Sequence of chain 2.G:
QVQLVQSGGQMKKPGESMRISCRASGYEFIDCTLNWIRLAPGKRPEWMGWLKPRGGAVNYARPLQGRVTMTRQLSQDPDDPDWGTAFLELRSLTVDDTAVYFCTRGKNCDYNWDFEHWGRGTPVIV

Sequence of chain 3.D:
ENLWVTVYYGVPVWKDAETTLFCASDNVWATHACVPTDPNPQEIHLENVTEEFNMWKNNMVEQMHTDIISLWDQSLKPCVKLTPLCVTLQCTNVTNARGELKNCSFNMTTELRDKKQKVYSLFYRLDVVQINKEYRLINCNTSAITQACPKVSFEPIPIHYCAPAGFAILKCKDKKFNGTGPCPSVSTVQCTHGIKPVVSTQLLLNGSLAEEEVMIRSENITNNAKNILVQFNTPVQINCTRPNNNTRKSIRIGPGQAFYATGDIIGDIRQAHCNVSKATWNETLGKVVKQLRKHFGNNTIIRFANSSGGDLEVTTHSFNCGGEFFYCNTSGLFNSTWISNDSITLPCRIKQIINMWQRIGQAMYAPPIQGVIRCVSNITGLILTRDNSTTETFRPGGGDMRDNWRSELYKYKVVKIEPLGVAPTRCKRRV

Binding-site contacts:
Ligand atom O5 contacts residue ARG162 of chain 2.D at 3.9 Å.
Ligand atom N2 contacts residue THR168 of chain 2.D at 4.4 Å.
Ligand atom C8 contacts residue ASN167 of chain 2.D at 3.8 Å.
Ligand atom C1 contacts residue ARG162 of chain 2.D at 4.1 Å.
Ligand atom C5 contacts residue ASN167 of chain 2.D at 3.6 Å.
Ligand atom C7 contacts residue ASN167 of chain 2.D at 3.4 Å.
Ligand atom N2 contacts residue GLN76 of chain 2.G at 3.7 Å.
Ligand atom C2 contacts residue ASN167 of chain 2.D at 2.5 Å.
Ligand atom C8 contacts residue ARG278 of chain 3.D at 3.3 Å.
Ligand atom O7 contacts residue ARG278 of chain 3.D at 3.0 Å (salt-bridge).
Ligand atom C7 contacts residue ARG278 of chain 3.D at 3.5 Å.
Ligand atom O6 contacts residue VAL144 of chain 2.D at 3.9 Å.
Ligand atom O5 contacts residue ASN167 of chain 2.D at 2.4 Å (h-bond).
Ligand atom O3 contacts residue GLN73 of chain 2.G at 4.3 Å.
Ligand atom C1 contacts residue ASN167 of chain 2.D at 1.4 Å.
Ligand atom C8 contacts residue GLN76 of chain 2.G at 3.8 Å.
Ligand atom C4 contacts residue ASN167 of chain 2.D at 4.2 Å.
Ligand atom N2 contacts residue ASN167 of chain 2.D at 2.9 Å (h-bond).
Ligand atom C3 contacts residue ASN167 of chain 2.D at 3.8 Å.
Ligand atom O7 contacts residue ASN167 of chain 2.D at 3.5 Å (h-bond).
Ligand atom C7 contacts residue GLN76 of chain 2.G at 4.3 Å.

Sequence of chain 2.D:
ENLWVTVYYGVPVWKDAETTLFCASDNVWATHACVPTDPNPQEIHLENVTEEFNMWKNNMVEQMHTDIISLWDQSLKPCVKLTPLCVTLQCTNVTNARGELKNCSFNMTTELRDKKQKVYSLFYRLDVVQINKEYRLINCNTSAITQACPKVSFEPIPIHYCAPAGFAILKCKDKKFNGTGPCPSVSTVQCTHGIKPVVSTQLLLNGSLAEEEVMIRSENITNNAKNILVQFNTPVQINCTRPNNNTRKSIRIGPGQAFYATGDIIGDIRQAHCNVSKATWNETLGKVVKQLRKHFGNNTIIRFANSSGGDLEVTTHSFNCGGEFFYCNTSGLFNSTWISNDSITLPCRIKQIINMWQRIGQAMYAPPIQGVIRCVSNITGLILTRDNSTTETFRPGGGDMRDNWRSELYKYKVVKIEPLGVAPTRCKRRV

This small molecule binds to this protein.
Small molecule (SMILES): CC(=O)N[C@H]1[C@H](O[C@H]2[C@H](O)[C@@H](NC(C)=O)CO[C@@H]2CO)O[C@H](CO)[C@@H](O)[C@@H]1O